This small molecule binds to this protein.
Small molecule (SMILES): Cc1cc(=O)oc2cc(C(F)(F)S(N)(=O)=O)ccc12

Sequence of chain 1.A:
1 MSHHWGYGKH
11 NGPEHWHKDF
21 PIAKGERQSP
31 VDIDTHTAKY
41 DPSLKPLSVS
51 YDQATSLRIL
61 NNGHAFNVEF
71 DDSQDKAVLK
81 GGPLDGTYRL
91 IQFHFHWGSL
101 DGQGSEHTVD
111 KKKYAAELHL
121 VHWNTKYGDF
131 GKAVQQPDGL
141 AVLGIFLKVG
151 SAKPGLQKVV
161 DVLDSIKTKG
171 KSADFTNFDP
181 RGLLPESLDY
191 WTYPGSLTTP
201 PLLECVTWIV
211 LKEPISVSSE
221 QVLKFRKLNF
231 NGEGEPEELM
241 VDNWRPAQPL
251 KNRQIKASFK

Binding-site contacts:
Ligand atom N1 contacts residue HIS94 of chain 1.A at 3.4 Å (h-bond).
Ligand atom C9 contacts residue PHE130 of chain 1.A at 2.9 Å (hydrophobic).
Ligand atom O2 contacts residue LEU197 of chain 1.A at 3.1 Å.
Ligand atom C7 contacts residue GLN92 of chain 1.A at 4.0 Å.
Ligand atom O1 contacts residue HIS94 of chain 1.A at 3.1 Å.
Ligand atom N1 contacts residue ZN1 of chain 1.B at 2.0 Å.
Ligand atom C10 contacts residue GLN92 of chain 1.A at 3.8 Å.
Ligand atom C2 contacts residue THR199 of chain 1.A at 4.1 Å.
Ligand atom C1 contacts residue ZN1 of chain 1.B at 3.8 Å.
Ligand atom C7 contacts residue HIS94 of chain 1.A at 4.0 Å.
Ligand atom F2 contacts residue THR198 of chain 1.A at 3.6 Å.
Ligand atom N1 contacts residue THR198 of chain 1.A at 2.8 Å (h-bond).
Ligand atom S1 contacts residue THR198 of chain 1.A at 3.9 Å.
Ligand atom C8 contacts residue PHE130 of chain 1.A at 3.4 Å (hydrophobic).
Ligand atom S1 contacts residue HIS94 of chain 1.A at 3.9 Å.
Ligand atom C10 contacts residue PHE130 of chain 1.A at 3.4 Å (hydrophobic).
Ligand atom C3 contacts residue LEU197 of chain 1.A at 3.9 Å (hydrophobic).
Ligand atom C1 contacts residue THR199 of chain 1.A at 4.1 Å.
Ligand atom O1 contacts residue VAL121 of chain 1.A at 3.6 Å.
Ligand atom S1 contacts residue ZN1 of chain 1.B at 3.2 Å.
Ligand atom N1 contacts residue HIS96 of chain 1.A at 3.4 Å (h-bond).
Ligand atom O4 contacts residue GLN92 of chain 1.A at 3.5 Å.
Ligand atom O1 contacts residue ZN1 of chain 1.B at 3.4 Å.
Ligand atom O3 contacts residue PHE130 of chain 1.A at 4.1 Å.
Ligand atom O3 contacts residue VAL121 of chain 1.A at 4.1 Å.
Ligand atom N1 contacts residue GLU106 of chain 1.A at 4.0 Å.
Ligand atom C1 contacts residue HIS94 of chain 1.A at 3.9 Å.
Ligand atom O2 contacts residue THR198 of chain 1.A at 2.9 Å (h-bond).
Ligand atom O4 contacts residue PHE130 of chain 1.A at 3.7 Å.
Ligand atom C6 contacts residue GLN92 of chain 1.A at 4.0 Å.
Ligand atom F1 contacts residue HIS96 of chain 1.A at 4.2 Å.
Ligand atom C11 contacts residue PHE130 of chain 1.A at 3.6 Å (hydrophobic).
Ligand atom N1 contacts residue HIS119 of chain 1.A at 3.1 Å (h-bond).
Ligand atom O4 contacts residue ILE91 of chain 1.A at 3.9 Å.
Ligand atom C3 contacts residue THR199 of chain 1.A at 3.4 Å.
Ligand atom F1 contacts residue HIS94 of chain 1.A at 2.9 Å.
Ligand atom O3 contacts residue GLN92 of chain 1.A at 3.2 Å (h-bond).
Ligand atom F2 contacts residue THR199 of chain 1.A at 3.1 Å.
Ligand atom C4 contacts residue LEU197 of chain 1.A at 3.9 Å (hydrophobic).
Ligand atom F1 contacts residue ZN1 of chain 1.B at 3.2 Å.